Binding-site contacts:
Ligand atom N3 contacts residue PHE58 of chain 1.A at 3.4 Å.
Ligand atom O contacts residue PHE116 of chain 1.A at 3.4 Å.
Ligand atom O2 contacts residue PHE58 of chain 1.A at 3.5 Å.
Ligand atom CM contacts residue ILE164 of chain 1.A at 3.8 Å (hydrophobic).
Ligand atom C4 contacts residue NDP1 of chain 1.C at 3.3 Å.
Ligand atom N8 contacts residue ASP54 of chain 1.A at 3.4 Å (salt-bridge).
Ligand atom CT contacts residue ARG122 of chain 1.A at 3.4 Å.
Ligand atom NA2 contacts residue CYS15 of chain 1.A at 3.4 Å (h-bond).
Ligand atom O2 contacts residue ARG122 of chain 1.A at 2.9 Å (salt-bridge).
Ligand atom N3 contacts residue ILE14 of chain 1.A at 3.6 Å.
Ligand atom N5 contacts residue NDP1 of chain 1.C at 3.3 Å.
Ligand atom N3 contacts residue CYS15 of chain 1.A at 3.3 Å.
Ligand atom C4 contacts residue PHE58 of chain 1.A at 3.4 Å (hydrophobic).
Ligand atom NA4 contacts residue TYR170 of chain 1.A at 3.3 Å (h-bond).
Ligand atom C2 contacts residue PHE58 of chain 1.A at 3.7 Å (hydrophobic).
Ligand atom CD contacts residue PHE116 of chain 1.A at 3.6 Å (hydrophobic).
Ligand atom C4 contacts residue ILE14 of chain 1.A at 3.7 Å (hydrophobic).
Ligand atom C8A contacts residue ASP54 of chain 1.A at 3.5 Å.
Ligand atom NA4 contacts residue PHE58 of chain 1.A at 3.6 Å.
Ligand atom C2 contacts residue ALA16 of chain 1.A at 3.8 Å (hydrophobic).
Ligand atom C11 contacts residue MET55 of chain 1.A at 3.8 Å (hydrophobic).
Ligand atom C4A contacts residue NDP1 of chain 1.C at 3.3 Å.
Ligand atom NA4 contacts residue ILE14 of chain 1.A at 2.9 Å (h-bond).
Ligand atom N1 contacts residue ALA16 of chain 1.A at 3.6 Å.
Ligand atom N contacts residue LEU119 of chain 1.A at 3.7 Å.
Ligand atom OE2 contacts residue MET55 of chain 1.A at 3.4 Å.
Ligand atom NA4 contacts residue NDP1 of chain 1.C at 3.5 Å (h-bond).
Ligand atom NA4 contacts residue ILE164 of chain 1.A at 3.0 Å (h-bond).
Ligand atom C7 contacts residue LEU46 of chain 1.A at 3.7 Å (hydrophobic).
Ligand atom C2 contacts residue ASP54 of chain 1.A at 3.6 Å.
Ligand atom N3 contacts residue NDP1 of chain 1.C at 3.8 Å.
Ligand atom O1 contacts residue ARG122 of chain 1.A at 2.8 Å (salt-bridge).
Ligand atom N1 contacts residue ASP54 of chain 1.A at 2.6 Å (salt-bridge).
Ligand atom C12 contacts residue PHE58 of chain 1.A at 3.6 Å (hydrophobic).
Ligand atom C2 contacts residue CYS15 of chain 1.A at 3.6 Å (hydrophobic).
Ligand atom NA2 contacts residue ASP54 of chain 1.A at 2.8 Å (salt-bridge).
Ligand atom CB contacts residue MET55 of chain 1.A at 3.6 Å (hydrophobic).
Ligand atom N8 contacts residue MET55 of chain 1.A at 3.6 Å.
Ligand atom NA2 contacts residue THR185 of chain 1.A at 3.5 Å (h-bond).
Ligand atom CG contacts residue PHE116 of chain 1.A at 3.2 Å (hydrophobic).

Sequence of chain 1.A:
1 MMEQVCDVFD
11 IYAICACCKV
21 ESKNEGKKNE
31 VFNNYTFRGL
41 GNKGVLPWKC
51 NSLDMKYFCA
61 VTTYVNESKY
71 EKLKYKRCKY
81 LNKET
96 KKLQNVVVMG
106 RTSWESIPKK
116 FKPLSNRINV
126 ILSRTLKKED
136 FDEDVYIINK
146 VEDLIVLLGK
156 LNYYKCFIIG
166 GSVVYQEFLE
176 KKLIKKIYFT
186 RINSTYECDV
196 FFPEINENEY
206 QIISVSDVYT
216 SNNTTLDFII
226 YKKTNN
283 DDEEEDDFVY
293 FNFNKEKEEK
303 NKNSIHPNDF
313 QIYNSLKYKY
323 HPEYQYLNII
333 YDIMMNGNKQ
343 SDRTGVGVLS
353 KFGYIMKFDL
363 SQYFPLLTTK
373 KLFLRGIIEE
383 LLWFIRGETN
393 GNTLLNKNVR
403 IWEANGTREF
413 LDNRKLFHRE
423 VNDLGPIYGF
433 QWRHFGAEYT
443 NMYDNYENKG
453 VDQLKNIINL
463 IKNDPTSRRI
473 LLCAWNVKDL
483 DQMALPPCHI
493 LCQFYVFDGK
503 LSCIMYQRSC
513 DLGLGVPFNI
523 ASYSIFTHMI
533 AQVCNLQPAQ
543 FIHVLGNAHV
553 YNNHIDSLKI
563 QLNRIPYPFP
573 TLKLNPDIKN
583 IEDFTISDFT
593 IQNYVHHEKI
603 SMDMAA

The small molecule below binds the protein below.
Small molecule (SMILES): CN(Cc1cnc2nc(N)nc(N)c2n1)c1ccc(C(=O)N[C@@H](CCC(=O)O)C(=O)O)cc1